Sequence of chain 1.C:
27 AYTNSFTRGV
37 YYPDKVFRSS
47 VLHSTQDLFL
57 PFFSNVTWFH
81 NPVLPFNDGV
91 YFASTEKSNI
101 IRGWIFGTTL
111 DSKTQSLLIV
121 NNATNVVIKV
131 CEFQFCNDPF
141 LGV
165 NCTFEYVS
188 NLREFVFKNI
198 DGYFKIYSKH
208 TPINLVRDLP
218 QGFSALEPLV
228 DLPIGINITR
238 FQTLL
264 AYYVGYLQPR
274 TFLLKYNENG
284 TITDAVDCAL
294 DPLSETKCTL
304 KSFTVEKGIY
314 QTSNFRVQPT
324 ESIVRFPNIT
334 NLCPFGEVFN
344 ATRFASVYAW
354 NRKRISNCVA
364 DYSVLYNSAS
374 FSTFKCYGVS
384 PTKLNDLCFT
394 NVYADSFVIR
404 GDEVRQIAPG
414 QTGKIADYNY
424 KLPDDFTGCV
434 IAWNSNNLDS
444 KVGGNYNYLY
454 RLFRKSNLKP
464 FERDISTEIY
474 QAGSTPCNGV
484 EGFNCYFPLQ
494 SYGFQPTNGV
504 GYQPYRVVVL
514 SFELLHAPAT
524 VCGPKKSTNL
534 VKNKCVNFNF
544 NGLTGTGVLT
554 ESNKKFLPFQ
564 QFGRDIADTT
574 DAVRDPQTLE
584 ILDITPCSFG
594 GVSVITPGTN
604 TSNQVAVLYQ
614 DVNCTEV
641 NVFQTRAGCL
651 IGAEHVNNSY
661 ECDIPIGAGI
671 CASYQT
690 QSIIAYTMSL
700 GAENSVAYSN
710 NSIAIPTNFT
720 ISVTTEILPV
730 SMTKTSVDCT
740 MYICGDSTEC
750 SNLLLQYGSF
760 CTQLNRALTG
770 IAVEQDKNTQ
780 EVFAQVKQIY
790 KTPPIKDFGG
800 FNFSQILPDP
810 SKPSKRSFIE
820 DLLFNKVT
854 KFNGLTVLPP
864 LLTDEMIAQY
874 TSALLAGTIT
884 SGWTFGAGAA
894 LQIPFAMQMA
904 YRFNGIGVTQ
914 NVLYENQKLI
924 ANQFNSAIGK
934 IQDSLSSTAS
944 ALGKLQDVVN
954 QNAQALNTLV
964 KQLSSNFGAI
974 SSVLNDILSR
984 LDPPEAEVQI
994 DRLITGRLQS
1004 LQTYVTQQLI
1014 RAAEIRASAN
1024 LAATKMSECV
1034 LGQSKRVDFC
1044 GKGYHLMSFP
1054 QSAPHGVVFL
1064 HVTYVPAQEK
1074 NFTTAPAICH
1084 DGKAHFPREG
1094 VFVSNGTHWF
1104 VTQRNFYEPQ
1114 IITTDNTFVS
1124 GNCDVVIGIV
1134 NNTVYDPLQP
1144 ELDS

Binding-site contacts:
Ligand atom O6 contacts residue GLN926 of chain 1.C at 4.4 Å.
Ligand atom O7 contacts residue LEU922 of chain 1.C at 3.3 Å.
Ligand atom C3 contacts residue ASN717 of chain 1.C at 3.8 Å.
Ligand atom O5 contacts residue ASN717 of chain 1.C at 2.3 Å (h-bond).
Ligand atom O7 contacts residue GLN1071 of chain 1.C at 3.3 Å (h-bond).
Ligand atom C8 contacts residue LEU922 of chain 1.C at 4.2 Å (hydrophobic).
Ligand atom N2 contacts residue LEU922 of chain 1.C at 4.5 Å.
Ligand atom C2 contacts residue ASN717 of chain 1.C at 2.4 Å.
Ligand atom O4 contacts residue LEU922 of chain 1.C at 3.5 Å.
Ligand atom O7 contacts residue ASN717 of chain 1.C at 3.1 Å (h-bond).
Ligand atom C5 contacts residue ASN717 of chain 1.C at 3.6 Å.
Ligand atom C6 contacts residue GLN926 of chain 1.C at 3.7 Å.
Ligand atom C3 contacts residue LEU922 of chain 1.C at 4.0 Å (hydrophobic).
Ligand atom N2 contacts residue ASN717 of chain 1.C at 2.9 Å (h-bond).
Ligand atom C4 contacts residue LEU922 of chain 1.C at 4.1 Å (hydrophobic).
Ligand atom O5 contacts residue GLN926 of chain 1.C at 4.3 Å.
Ligand atom C1 contacts residue ASN717 of chain 1.C at 1.4 Å.
Ligand atom C8 contacts residue ASN717 of chain 1.C at 4.4 Å.
Ligand atom C1 contacts residue LEU922 of chain 1.C at 4.1 Å (hydrophobic).
Ligand atom C5 contacts residue GLN926 of chain 1.C at 3.9 Å.
Ligand atom C4 contacts residue ASN717 of chain 1.C at 4.2 Å.
Ligand atom C7 contacts residue GLN1071 of chain 1.C at 4.3 Å.
Ligand atom C7 contacts residue ASN717 of chain 1.C at 3.2 Å.
Ligand atom C6 contacts residue LEU922 of chain 1.C at 4.3 Å (hydrophobic).
Ligand atom C7 contacts residue LEU922 of chain 1.C at 3.8 Å (hydrophobic).
Ligand atom C5 contacts residue LEU922 of chain 1.C at 3.9 Å (hydrophobic).

The protein below binds the small molecule below.
Small molecule (SMILES): CC(=O)N[C@H]1[C@H](O[C@H]2[C@H](O)[C@@H](NC(C)=O)CO[C@@H]2CO)O[C@H](CO)[C@@H](O)[C@@H]1O